Binding-site contacts:
Ligand atom C5 contacts residue ASN26 of chain 2.A at 3.7 Å.
Ligand atom O6 contacts residue THR28 of chain 2.A at 3.9 Å.
Ligand atom C4 contacts residue ASN26 of chain 2.A at 4.0 Å.
Ligand atom C7 contacts residue ASN26 of chain 2.A at 3.1 Å.
Ligand atom C3 contacts residue ASN26 of chain 2.A at 3.5 Å.
Ligand atom N2 contacts residue ASN26 of chain 2.A at 2.6 Å (h-bond).
Ligand atom O5 contacts residue ASN26 of chain 2.A at 2.4 Å (h-bond).
Ligand atom C1 contacts residue ALA27 of chain 2.A at 4.5 Å (hydrophobic).
Ligand atom C2 contacts residue ASN26 of chain 2.A at 2.0 Å.
Ligand atom O3 contacts residue ASN26 of chain 2.A at 4.3 Å.
Ligand atom C6 contacts residue THR28 of chain 2.A at 3.9 Å.
Ligand atom C8 contacts residue ASN26 of chain 2.A at 4.2 Å.
Ligand atom O5 contacts residue ALA27 of chain 2.A at 4.0 Å.
Ligand atom C1 contacts residue THR307 of chain 2.A at 4.2 Å.
Ligand atom C1 contacts residue ASN26 of chain 2.A at 1.4 Å.
Ligand atom O5 contacts residue THR307 of chain 2.A at 3.6 Å.
Ligand atom O7 contacts residue ASN26 of chain 2.A at 3.4 Å (h-bond).
Ligand atom C6 contacts residue THR307 of chain 2.A at 4.3 Å.

Sequence of chain 2.A:
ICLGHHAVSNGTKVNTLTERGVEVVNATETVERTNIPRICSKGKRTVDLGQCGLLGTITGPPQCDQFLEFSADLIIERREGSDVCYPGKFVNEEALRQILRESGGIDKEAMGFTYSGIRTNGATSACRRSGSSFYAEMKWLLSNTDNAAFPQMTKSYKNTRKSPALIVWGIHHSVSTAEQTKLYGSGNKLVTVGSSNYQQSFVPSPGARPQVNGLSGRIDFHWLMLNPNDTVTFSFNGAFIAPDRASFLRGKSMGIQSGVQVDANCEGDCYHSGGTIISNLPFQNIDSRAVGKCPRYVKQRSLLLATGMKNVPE

The small molecule below binds the protein below.
Small molecule (SMILES): CC(=O)N[C@@H]1[C@@H](O)[C@H](O)[C@@H](CO)O[C@H]1O